Binding-site contacts:
Ligand atom O5 contacts residue ASN216 of chain 1.A at 2.4 Å (h-bond).
Ligand atom C8 contacts residue GLU211 of chain 1.A at 3.4 Å.
Ligand atom C7 contacts residue GLY212 of chain 1.A at 4.1 Å.
Ligand atom C8 contacts residue ASN216 of chain 1.A at 4.4 Å.
Ligand atom C8 contacts residue GLY212 of chain 1.A at 3.5 Å.
Ligand atom N2 contacts residue GLY212 of chain 1.A at 4.1 Å.
Ligand atom O7 contacts residue ASN216 of chain 1.A at 3.2 Å (h-bond).
Ligand atom C2 contacts residue ASN216 of chain 1.A at 2.2 Å.
Ligand atom C4 contacts residue ASN216 of chain 1.A at 4.1 Å.
Ligand atom C3 contacts residue ASN216 of chain 1.A at 3.6 Å.
Ligand atom C7 contacts residue SER213 of chain 1.A at 4.1 Å.
Ligand atom C5 contacts residue ASN216 of chain 1.A at 3.6 Å.
Ligand atom O7 contacts residue SER213 of chain 1.A at 4.1 Å.
Ligand atom O7 contacts residue VAL167 of chain 1.A at 4.1 Å.
Ligand atom N2 contacts residue ASN216 of chain 1.A at 2.7 Å (h-bond).
Ligand atom C8 contacts residue SER213 of chain 1.A at 3.4 Å.
Ligand atom C7 contacts residue ASN216 of chain 1.A at 3.2 Å.
Ligand atom C8 contacts residue ASP210 of chain 1.A at 3.5 Å.
Ligand atom C1 contacts residue ASN216 of chain 1.A at 1.4 Å.

Sequence of chain 1.A:
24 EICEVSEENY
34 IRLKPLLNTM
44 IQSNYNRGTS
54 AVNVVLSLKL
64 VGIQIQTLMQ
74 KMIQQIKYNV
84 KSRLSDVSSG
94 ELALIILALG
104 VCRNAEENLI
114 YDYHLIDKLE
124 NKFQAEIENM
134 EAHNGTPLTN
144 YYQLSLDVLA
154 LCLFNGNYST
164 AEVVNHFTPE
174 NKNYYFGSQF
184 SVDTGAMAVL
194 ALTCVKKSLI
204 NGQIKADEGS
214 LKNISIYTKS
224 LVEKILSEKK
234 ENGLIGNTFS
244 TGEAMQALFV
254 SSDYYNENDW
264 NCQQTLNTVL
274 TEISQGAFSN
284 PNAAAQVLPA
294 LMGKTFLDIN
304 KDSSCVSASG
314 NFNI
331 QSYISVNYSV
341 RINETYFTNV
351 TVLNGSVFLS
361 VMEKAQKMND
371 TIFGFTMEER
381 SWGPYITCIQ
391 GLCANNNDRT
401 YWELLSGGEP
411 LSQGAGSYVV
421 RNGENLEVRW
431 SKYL

This small molecule binds to this protein.
Small molecule (SMILES): CC(=O)N[C@@H]1[C@@H](O)[C@H](O)[C@@H](CO)O[C@H]1O